A small-molecule ligand and the protein it binds are described below.
Small molecule (SMILES): CC[C@H](C)[C@@H]1NC(=O)[C@H](CC(C)C)N(C)C(=O)C[C@@H](C(=O)N(C)C)N(C)C(=O)[C@H](C2CCCC2)N(C)C(=O)C2(CCCC2)NC(=O)[C@@H]2CCCN2C(=O)[C@H](CCc2cc(F)c(C(F)(F)F)c(F)c2)NC(=O)CN(C)C(=O)[C@H](Cc2ccc(C)cc2)N(CC)C(=O)[C@@H]2CCN2C(=O)[C@H](C)N(C)C1=O

Sequence of chain 1.A:
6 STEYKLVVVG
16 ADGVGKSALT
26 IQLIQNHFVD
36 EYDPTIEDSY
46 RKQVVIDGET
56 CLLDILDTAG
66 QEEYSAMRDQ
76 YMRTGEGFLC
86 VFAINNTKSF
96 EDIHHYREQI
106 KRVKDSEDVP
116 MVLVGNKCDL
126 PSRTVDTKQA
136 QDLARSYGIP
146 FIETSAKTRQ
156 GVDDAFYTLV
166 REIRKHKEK

Binding-site contacts:
Ligand atom CB contacts residue GLN104 of chain 1.A at 3.5 Å.
Ligand atom O contacts residue ARG73 of chain 1.A at 2.9 Å (salt-bridge).
Ligand atom FT3 contacts residue LEU61 of chain 1.A at 3.6 Å.
Ligand atom C contacts residue GLN104 of chain 1.A at 3.6 Å.
Ligand atom CA contacts residue TYR101 of chain 1.A at 3.7 Å (hydrophobic).
Ligand atom C2 contacts residue TYR69 of chain 1.A at 3.6 Å (hydrophobic).
Ligand atom O contacts residue GLN104 of chain 1.A at 3.4 Å.
Ligand atom C27 contacts residue HIS100 of chain 1.A at 3.7 Å.
Ligand atom FT1 contacts residue MET77 of chain 1.A at 3.6 Å.
Ligand atom O contacts residue GLN104 of chain 1.A at 3.5 Å.
Ligand atom FZ1 contacts residue ARG73 of chain 1.A at 3.2 Å.
Ligand atom CA contacts residue GLN104 of chain 1.A at 3.6 Å.
Ligand atom FT2 contacts residue MET77 of chain 1.A at 3.7 Å.
Ligand atom FT2 contacts residue PHE83 of chain 1.A at 3.5 Å.
Ligand atom CN contacts residue TYR69 of chain 1.A at 3.3 Å (hydrophobic).
Ligand atom N contacts residue TYR101 of chain 1.A at 3.5 Å.
Ligand atom CB2 contacts residue GLN66 of chain 1.A at 3.5 Å.
Ligand atom O contacts residue TYR69 of chain 1.A at 3.3 Å.
Ligand atom O contacts residue ARG107 of chain 1.A at 3.1 Å (salt-bridge).
Ligand atom C contacts residue TYR101 of chain 1.A at 3.4 Å (hydrophobic).
Ligand atom FZ1 contacts residue THR63 of chain 1.A at 3.4 Å.
Ligand atom O contacts residue ARG73 of chain 1.A at 3.1 Å (salt-bridge).
Ligand atom N contacts residue HIS100 of chain 1.A at 3.6 Å.
Ligand atom CM contacts residue ARG107 of chain 1.A at 3.5 Å.
Ligand atom FT3 contacts residue TYR76 of chain 1.A at 3.6 Å.
Ligand atom O contacts residue GLN104 of chain 1.A at 2.9 Å (h-bond).
Ligand atom FZ1 contacts residue LEU61 of chain 1.A at 3.7 Å.
Ligand atom CA contacts residue GLN104 of chain 1.A at 3.6 Å.
Ligand atom C contacts residue ARG107 of chain 1.A at 3.5 Å.
Ligand atom FZ2 contacts residue PHE83 of chain 1.A at 3.4 Å.
Ligand atom CG2 contacts residue GLU67 of chain 1.A at 3.4 Å.
Ligand atom C27 contacts residue GLU103 of chain 1.A at 3.6 Å.
Ligand atom N contacts residue GLN104 of chain 1.A at 2.8 Å (h-bond).
Ligand atom FT3 contacts residue VAL12 of chain 1.A at 3.5 Å.
Ligand atom C2 contacts residue HIS100 of chain 1.A at 3.4 Å.
Ligand atom FT1 contacts residue ARG73 of chain 1.A at 3.5 Å.
Ligand atom O contacts residue GLN104 of chain 1.A at 2.9 Å (h-bond).
Ligand atom C26 contacts residue GLU103 of chain 1.A at 3.7 Å.
Ligand atom CG contacts residue GLN104 of chain 1.A at 3.7 Å.
Ligand atom CN contacts residue TYR101 of chain 1.A at 3.5 Å (hydrophobic).